A small-molecule ligand and the protein it binds are described below.
Small molecule (SMILES): Nc1ccn([C@@H]2O[C@@H](CNC(=O)CCc3nc4ccccc4[nH]3)[C@@H](O)[C@H]2O)c(=O)n1

Binding-site contacts:
Ligand atom CBA contacts residue TYR27 of chain 1.B at 3.8 Å (hydrophobic).
Ligand atom OAE contacts residue GLY26 of chain 1.B at 3.8 Å.
Ligand atom OAC contacts residue HIS28 of chain 1.B at 3.0 Å (h-bond).
Ligand atom NAQ contacts residue THR174 of chain 1.B at 3.6 Å.
Ligand atom CAI contacts residue TYR27 of chain 1.B at 3.3 Å (hydrophobic).
Ligand atom CAT contacts residue HIS28 of chain 1.B at 3.6 Å.
Ligand atom NBD contacts residue TYR27 of chain 1.B at 3.9 Å.
Ligand atom CAG contacts residue TYR178 of chain 1.B at 3.6 Å (hydrophobic).
Ligand atom NAO contacts residue TYR27 of chain 1.B at 3.8 Å.
Ligand atom OAC contacts residue GLY26 of chain 1.B at 4.0 Å.
Ligand atom CAV contacts residue TYR27 of chain 1.B at 3.8 Å (hydrophobic).
Ligand atom CBC contacts residue TYR178 of chain 1.B at 3.5 Å (hydrophobic).
Ligand atom CAX contacts residue SER131 of chain 1.B at 3.9 Å.
Ligand atom CAJ contacts residue ALA132 of chain 1.B at 3.6 Å (hydrophobic).
Ligand atom CAT contacts residue TYR178 of chain 1.B at 3.6 Å (hydrophobic).
Ligand atom CAI contacts residue ILE130 of chain 1.B at 3.6 Å (hydrophobic).
Ligand atom NAA contacts residue HIS28 of chain 1.B at 2.8 Å (h-bond).
Ligand atom CAK contacts residue ILE130 of chain 1.B at 3.2 Å (hydrophobic).
Ligand atom CAI contacts residue ALA132 of chain 1.B at 3.8 Å (hydrophobic).
Ligand atom NAO contacts residue TYR178 of chain 1.B at 3.6 Å.
Ligand atom NAA contacts residue LYS148 of chain 1.B at 3.3 Å (salt-bridge).
Ligand atom CAY contacts residue SER131 of chain 1.B at 4.0 Å.
Ligand atom CAK contacts residue SER131 of chain 1.B at 3.8 Å.
Ligand atom CAH contacts residue ALA132 of chain 1.B at 3.2 Å (hydrophobic).
Ligand atom CAV contacts residue HIS28 of chain 1.B at 3.6 Å.
Ligand atom OAS contacts residue THR174 of chain 1.B at 3.6 Å.
Ligand atom CAF contacts residue TYR178 of chain 1.B at 3.8 Å (hydrophobic).
Ligand atom CAZ contacts residue TYR27 of chain 1.B at 3.9 Å (hydrophobic).
Ligand atom OAC contacts residue TYR178 of chain 1.B at 3.5 Å.
Ligand atom NAA contacts residue TYR178 of chain 1.B at 3.8 Å.
Ligand atom CAT contacts residue TYR27 of chain 1.B at 4.0 Å (hydrophobic).
Ligand atom CAH contacts residue TYR27 of chain 1.B at 3.4 Å (hydrophobic).
Ligand atom OAD contacts residue GLY175 of chain 1.B at 3.4 Å.
Ligand atom OAC contacts residue TYR27 of chain 1.B at 3.4 Å.
Ligand atom CAI contacts residue SER131 of chain 1.B at 3.7 Å.
Ligand atom NAO contacts residue HIS28 of chain 1.B at 3.0 Å (h-bond).
Ligand atom CAL contacts residue THR174 of chain 1.B at 3.6 Å.
Ligand atom NBD contacts residue TYR178 of chain 1.B at 3.5 Å.
Ligand atom CAK contacts residue TYR27 of chain 1.B at 3.6 Å (hydrophobic).
Ligand atom CAV contacts residue TYR178 of chain 1.B at 3.7 Å (hydrophobic).

Sequence of chain 1.B:
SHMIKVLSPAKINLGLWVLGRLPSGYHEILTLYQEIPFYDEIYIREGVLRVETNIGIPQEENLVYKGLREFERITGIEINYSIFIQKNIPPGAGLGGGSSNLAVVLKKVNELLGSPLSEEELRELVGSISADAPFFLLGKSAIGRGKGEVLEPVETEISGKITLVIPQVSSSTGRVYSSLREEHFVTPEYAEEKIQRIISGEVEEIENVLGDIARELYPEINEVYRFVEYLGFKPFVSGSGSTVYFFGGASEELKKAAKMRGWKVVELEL